Binding-site contacts:
Ligand atom C5 contacts residue ASN192 of chain 1.F at 3.7 Å.
Ligand atom C1 contacts residue ASN121 of chain 1.F at 1.5 Å.
Ligand atom C4 contacts residue ASN121 of chain 1.F at 4.2 Å.
Ligand atom N2 contacts residue ASN192 of chain 1.F at 2.7 Å (h-bond).
Ligand atom C3 contacts residue ASN121 of chain 1.F at 3.8 Å.
Ligand atom C7 contacts residue ASN121 of chain 1.F at 3.5 Å.
Ligand atom C7 contacts residue ALA194 of chain 1.F at 4.1 Å (hydrophobic).
Ligand atom O5 contacts residue ASN121 of chain 1.F at 2.4 Å (h-bond).
Ligand atom O5 contacts residue THR123 of chain 1.F at 4.5 Å.
Ligand atom C5 contacts residue ASN121 of chain 1.F at 3.7 Å.
Ligand atom O7 contacts residue ALA194 of chain 1.F at 4.3 Å.
Ligand atom C8 contacts residue ALA194 of chain 1.F at 3.5 Å (hydrophobic).
Ligand atom N2 contacts residue ASN121 of chain 1.F at 3.0 Å (h-bond).
Ligand atom O7 contacts residue ASN121 of chain 1.F at 3.7 Å.
Ligand atom C2 contacts residue ASN192 of chain 1.F at 3.6 Å.
Ligand atom C3 contacts residue ASN192 of chain 1.F at 3.9 Å.
Ligand atom C8 contacts residue ASP193 of chain 1.F at 3.9 Å.
Ligand atom O5 contacts residue ASN192 of chain 1.F at 4.0 Å.
Ligand atom C8 contacts residue ASN192 of chain 1.F at 3.6 Å.
Ligand atom C2 contacts residue ASN121 of chain 1.F at 2.5 Å.
Ligand atom C6 contacts residue ASN192 of chain 1.F at 4.3 Å.
Ligand atom C7 contacts residue ASN192 of chain 1.F at 3.6 Å.
Ligand atom C1 contacts residue ASN192 of chain 1.F at 3.7 Å.

The protein below binds the small molecule below.
Small molecule (SMILES): CC(=O)N[C@@H]1[C@@H](O)[C@H](O)[C@@H](CO)O[C@H]1O

Sequence of chain 1.F:
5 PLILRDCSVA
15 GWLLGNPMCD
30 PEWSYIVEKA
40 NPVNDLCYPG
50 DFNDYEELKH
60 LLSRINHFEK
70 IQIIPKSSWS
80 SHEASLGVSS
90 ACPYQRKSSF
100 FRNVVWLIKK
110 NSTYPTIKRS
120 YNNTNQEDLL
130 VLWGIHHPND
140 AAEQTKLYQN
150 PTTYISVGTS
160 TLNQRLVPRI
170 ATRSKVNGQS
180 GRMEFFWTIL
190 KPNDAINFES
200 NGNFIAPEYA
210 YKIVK